Sequence of chain 1.A:
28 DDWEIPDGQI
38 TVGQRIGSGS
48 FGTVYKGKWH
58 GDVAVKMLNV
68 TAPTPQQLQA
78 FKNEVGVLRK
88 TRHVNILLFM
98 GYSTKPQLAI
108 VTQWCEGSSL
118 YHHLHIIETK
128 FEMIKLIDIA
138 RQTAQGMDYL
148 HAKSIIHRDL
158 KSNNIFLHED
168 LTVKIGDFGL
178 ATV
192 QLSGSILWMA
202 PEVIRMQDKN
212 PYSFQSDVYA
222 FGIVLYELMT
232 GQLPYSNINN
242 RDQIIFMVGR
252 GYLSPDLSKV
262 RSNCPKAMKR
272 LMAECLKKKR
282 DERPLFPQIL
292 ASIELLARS

Binding-site contacts:
Ligand atom C8 contacts residue PHE175 of chain 1.A at 3.4 Å (hydrophobic).
Ligand atom C11 contacts residue LEU177 of chain 1.A at 3.9 Å (hydrophobic).
Ligand atom C28 contacts residue ASP174 of chain 1.A at 3.4 Å.
Ligand atom C23 contacts residue LEU85 of chain 1.A at 3.9 Å (hydrophobic).
Ligand atom C5 contacts residue ILE43 of chain 1.A at 3.5 Å (hydrophobic).
Ligand atom N5 contacts residue GLU81 of chain 1.A at 3.1 Å (salt-bridge).
Ligand atom F1 contacts residue ILE172 of chain 1.A at 3.8 Å.
Ligand atom C14 contacts residue THR109 of chain 1.A at 3.5 Å.
Ligand atom C12 contacts residue PHE175 of chain 1.A at 3.7 Å (hydrophobic).
Ligand atom C14 contacts residue ALA61 of chain 1.A at 3.8 Å (hydrophobic).
Ligand atom C28 contacts residue LEU85 of chain 1.A at 3.7 Å (hydrophobic).
Ligand atom O1 contacts residue LEU94 of chain 1.A at 3.5 Å.
Ligand atom C24 contacts residue GLU81 of chain 1.A at 3.5 Å.
Ligand atom C17 contacts residue THR109 of chain 1.A at 3.9 Å.
Ligand atom O1 contacts residue GLY173 of chain 1.A at 3.5 Å.
Ligand atom C19 contacts residue GLU81 of chain 1.A at 3.5 Å.
Ligand atom C17 contacts residue LYS63 of chain 1.A at 3.6 Å.
Ligand atom C18 contacts residue THR109 of chain 1.A at 3.8 Å.
Ligand atom C28 contacts residue GLY173 of chain 1.A at 3.8 Å.
Ligand atom F2 contacts residue HIS154 of chain 1.A at 3.7 Å.
Ligand atom C18 contacts residue LYS63 of chain 1.A at 3.5 Å.
Ligand atom N5 contacts residue LYS63 of chain 1.A at 3.9 Å.
Ligand atom C19 contacts residue LYS63 of chain 1.A at 3.8 Å.
Ligand atom C18 contacts residue ILE107 of chain 1.A at 3.7 Å (hydrophobic).
Ligand atom C3 contacts residue ILE43 of chain 1.A at 3.7 Å (hydrophobic).
Ligand atom F1 contacts residue GLY173 of chain 1.A at 3.2 Å.
Ligand atom C11 contacts residue VAL51 of chain 1.A at 3.8 Å (hydrophobic).
Ligand atom N2 contacts residue PHE175 of chain 1.A at 3.8 Å.
Ligand atom C13 contacts residue ALA61 of chain 1.A at 3.7 Å (hydrophobic).
Ligand atom C20 contacts residue LYS63 of chain 1.A at 3.6 Å.
Ligand atom C20 contacts residue GLU81 of chain 1.A at 3.6 Å.
Ligand atom C23 contacts residue ASP174 of chain 1.A at 3.6 Å.
Ligand atom O1 contacts residue ASP174 of chain 1.A at 2.9 Å (salt-bridge).
Ligand atom C4 contacts residue ILE43 of chain 1.A at 3.8 Å (hydrophobic).
Ligand atom N3 contacts residue PHE175 of chain 1.A at 3.6 Å.
Ligand atom N2 contacts residue VAL51 of chain 1.A at 3.8 Å.
Ligand atom C22 contacts residue ASP174 of chain 1.A at 3.5 Å.
Ligand atom C21 contacts residue LEU94 of chain 1.A at 3.8 Å (hydrophobic).
Ligand atom F2 contacts residue LEU147 of chain 1.A at 3.7 Å.
Ligand atom C11 contacts residue PHE175 of chain 1.A at 3.4 Å (hydrophobic).

A small-molecule ligand and the protein it binds are described below.
Small molecule (SMILES): CN(C)Cc1ccc(-c2cnn3c(-c4cccc(NC(=O)c5cccc(C(F)(F)F)c5)c4)ccnc23)cc1